This small molecule binds to this protein.
Small molecule (SMILES): N[C@@H](CCC(=O)O)C(=O)O

Sequence of chain 1.D:
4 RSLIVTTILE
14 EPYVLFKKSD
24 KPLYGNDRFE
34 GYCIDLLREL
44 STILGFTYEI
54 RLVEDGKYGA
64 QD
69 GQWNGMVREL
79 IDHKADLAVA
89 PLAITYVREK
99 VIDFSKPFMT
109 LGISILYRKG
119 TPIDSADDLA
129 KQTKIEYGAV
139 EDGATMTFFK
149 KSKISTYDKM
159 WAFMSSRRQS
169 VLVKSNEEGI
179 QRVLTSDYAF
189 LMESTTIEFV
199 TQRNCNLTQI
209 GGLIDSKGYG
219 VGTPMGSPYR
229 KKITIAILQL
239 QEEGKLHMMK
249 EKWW

Binding-site contacts:
Ligand atom CB contacts residue ALA142 of chain 1.D at 4.3 Å (hydrophobic).
Ligand atom C contacts residue TYR61 of chain 1.D at 3.6 Å (hydrophobic).
Ligand atom O contacts residue ALA91 of chain 1.D at 2.9 Å (h-bond).
Ligand atom OE2 contacts residue THR143 of chain 1.D at 2.6 Å (h-bond).
Ligand atom CG contacts residue ASN174 of chain 1.D at 3.9 Å.
Ligand atom CG contacts residue GLU191 of chain 1.D at 3.9 Å.
Ligand atom OXT contacts residue ALA142 of chain 1.D at 2.9 Å (h-bond).
Ligand atom OE1 contacts residue GLU191 of chain 1.D at 4.3 Å.
Ligand atom N contacts residue GLU191 of chain 1.D at 2.8 Å (salt-bridge).
Ligand atom N contacts residue TYR217 of chain 1.D at 4.0 Å.
Ligand atom OXT contacts residue TYR61 of chain 1.D at 3.2 Å.
Ligand atom CB contacts residue TYR61 of chain 1.D at 3.5 Å (hydrophobic).
Ligand atom OXT contacts residue ARG96 of chain 1.D at 2.6 Å (salt-bridge).
Ligand atom C contacts residue ALA142 of chain 1.D at 3.6 Å (hydrophobic).
Ligand atom OXT contacts residue GLY141 of chain 1.D at 3.5 Å.
Ligand atom C contacts residue ARG96 of chain 1.D at 3.5 Å.
Ligand atom O contacts residue ALA142 of chain 1.D at 4.0 Å.
Ligand atom C contacts residue PRO89 of chain 1.D at 4.2 Å (hydrophobic).
Ligand atom CD contacts residue GLU191 of chain 1.D at 3.9 Å.
Ligand atom CA contacts residue ALA142 of chain 1.D at 4.1 Å (hydrophobic).
Ligand atom C contacts residue ALA91 of chain 1.D at 4.1 Å (hydrophobic).
Ligand atom O contacts residue PRO89 of chain 1.D at 3.6 Å (h-bond).
Ligand atom CG contacts residue TYR61 of chain 1.D at 4.3 Å (hydrophobic).
Ligand atom CA contacts residue TYR61 of chain 1.D at 4.0 Å (hydrophobic).
Ligand atom CD contacts residue THR143 of chain 1.D at 3.3 Å.
Ligand atom OE1 contacts residue GLY141 of chain 1.D at 3.6 Å.
Ligand atom N contacts residue ALA91 of chain 1.D at 4.3 Å.
Ligand atom C contacts residue GLU191 of chain 1.D at 4.1 Å.
Ligand atom O contacts residue ARG96 of chain 1.D at 2.8 Å (salt-bridge).
Ligand atom N contacts residue TYR61 of chain 1.D at 3.9 Å.
Ligand atom OE1 contacts residue ALA142 of chain 1.D at 3.2 Å (h-bond).
Ligand atom OE2 contacts residue MET190 of chain 1.D at 4.1 Å.
Ligand atom CA contacts residue PRO89 of chain 1.D at 4.0 Å (hydrophobic).
Ligand atom N contacts residue PRO89 of chain 1.D at 2.9 Å (h-bond).
Ligand atom CA contacts residue GLU191 of chain 1.D at 3.2 Å.
Ligand atom OE1 contacts residue THR143 of chain 1.D at 3.0 Å (h-bond).
Ligand atom O contacts residue TYR61 of chain 1.D at 3.6 Å.
Ligand atom OE2 contacts residue GLU191 of chain 1.D at 3.8 Å.
Ligand atom CB contacts residue GLU191 of chain 1.D at 4.3 Å.
Ligand atom O contacts residue LEU90 of chain 1.D at 3.6 Å.